Binding-site contacts:
Ligand atom C1 contacts residue MET48 of chain 1.A at 3.5 Å (hydrophobic).
Ligand atom O contacts residue ASN186 of chain 1.A at 2.9 Å (h-bond).
Ligand atom C17 contacts residue ILE110 of chain 1.A at 3.4 Å (hydrophobic).
Ligand atom N7 contacts residue GLY136 of chain 1.A at 3.4 Å.
Ligand atom CA contacts residue GLU231 of chain 1.A at 3.4 Å.
Ligand atom O1 contacts residue ARG92 of chain 1.A at 2.9 Å (salt-bridge).
Ligand atom C10 contacts residue GLY87 of chain 1.A at 3.2 Å.
Ligand atom O5 contacts residue ASP109 of chain 1.A at 2.7 Å (salt-bridge).
Ligand atom O3 contacts residue VAL155 of chain 1.A at 3.5 Å.
Ligand atom C1 contacts residue TRP38 of chain 1.A at 3.5 Å (hydrophobic).
Ligand atom O4 contacts residue THR111 of chain 1.A at 2.8 Å (h-bond).
Ligand atom O1 contacts residue ILE93 of chain 1.A at 3.3 Å.
Ligand atom C13 contacts residue ASP109 of chain 1.A at 3.3 Å.
Ligand atom N5 contacts residue HIS158 of chain 1.A at 3.5 Å.
Ligand atom C3 contacts residue TRP38 of chain 1.A at 3.5 Å (hydrophobic).
Ligand atom NZ contacts residue SER200 of chain 1.A at 3.4 Å (h-bond).
Ligand atom N3 contacts residue GLN153 of chain 1.A at 2.9 Å (h-bond).
Ligand atom O contacts residue TYR233 of chain 1.A at 3.0 Å (h-bond).
Ligand atom O5 contacts residue PHE114 of chain 1.A at 3.3 Å.
Ligand atom CB contacts residue LEU49 of chain 1.A at 3.3 Å (hydrophobic).
Ligand atom CG contacts residue TYR52 of chain 1.A at 3.5 Å (hydrophobic).
Ligand atom O2 contacts residue ARG92 of chain 1.A at 2.8 Å (salt-bridge).
Ligand atom N7 contacts residue LEU137 of chain 1.A at 3.0 Å (h-bond).
Ligand atom NZ contacts residue ASP198 of chain 1.A at 2.8 Å (salt-bridge).
Ligand atom O5 contacts residue GLY89 of chain 1.A at 3.2 Å.
Ligand atom N3 contacts residue GLY87 of chain 1.A at 2.7 Å (h-bond).
Ligand atom C2 contacts residue MET48 of chain 1.A at 3.4 Å (hydrophobic).
Ligand atom NZ contacts residue ASP195 of chain 1.A at 2.8 Å (salt-bridge).
Ligand atom C8 contacts residue HIS158 of chain 1.A at 3.5 Å.
Ligand atom O contacts residue ILE232 of chain 1.A at 3.1 Å.
Ligand atom N contacts residue TYR233 of chain 1.A at 3.3 Å (h-bond).
Ligand atom C2 contacts residue TRP154 of chain 1.A at 3.5 Å (hydrophobic).
Ligand atom O4 contacts residue ASP109 of chain 1.A at 2.6 Å (salt-bridge).
Ligand atom C3 contacts residue MET48 of chain 1.A at 2.9 Å (hydrophobic).
Ligand atom N8 contacts residue ILE110 of chain 1.A at 3.4 Å (h-bond).
Ligand atom C5 contacts residue GLY87 of chain 1.A at 3.1 Å.
Ligand atom N contacts residue GLU231 of chain 1.A at 2.9 Å (salt-bridge).
Ligand atom C7 contacts residue ASP109 of chain 1.A at 3.5 Å.
Ligand atom C4 contacts residue GLY87 of chain 1.A at 3.5 Å.
Ligand atom N6 contacts residue GLN138 of chain 1.A at 3.0 Å (h-bond).

Sequence of chain 1.A:
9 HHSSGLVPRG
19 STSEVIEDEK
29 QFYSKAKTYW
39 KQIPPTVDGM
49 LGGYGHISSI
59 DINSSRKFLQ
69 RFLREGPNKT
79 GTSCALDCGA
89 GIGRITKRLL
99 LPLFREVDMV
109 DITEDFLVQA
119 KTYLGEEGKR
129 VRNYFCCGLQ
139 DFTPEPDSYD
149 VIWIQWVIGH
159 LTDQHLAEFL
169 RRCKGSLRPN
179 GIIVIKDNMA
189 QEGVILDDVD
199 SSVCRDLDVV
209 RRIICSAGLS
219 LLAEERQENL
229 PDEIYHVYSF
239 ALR

A small-molecule ligand and the protein it binds are described below.
Small molecule (SMILES): CC[C@H](C)[C@H](NC(=O)[C@H](CCCNC(N)=[NH2+])NC(=O)[C@H](CCCC[NH3+])NC(=O)[C@@H]1CCCN1C(=O)[C@@H]1CCCN1CCCN(CC[C@H](N)C(=O)O)C[C@H]1O[C@@H](n2cnc3c(N)ncnc32)[C@H](O)[C@@H]1O)C(=O)N[C@@H](C)C(N)=O